This small molecule binds to this protein.
Small molecule (SMILES): CC[C@H](C)[C@H](NC(=O)[C@H](CCCCN)NC(=O)[C@@H](N)CC1=NC=NC1)C(=O)N[C@@H](CC(C)C)C(=O)N[C@@H](Cc1cnc[nH]1)C(=O)N[C@@H](CCCN=C(N)N)C(=O)N[C@@H](CC(C)C)C(=O)N[C@@H](CC(C)C)C(=O)N[C@H](C=O)CCC(N)=O

Binding-site contacts:
Ligand atom CE1 contacts residue LEU107 of chain 1.A at 3.2 Å (hydrophobic).
Ligand atom CD1 contacts residue LYS115 of chain 1.A at 3.9 Å.
Ligand atom CD2 contacts residue LYS115 of chain 1.A at 3.6 Å.
Ligand atom CD1 contacts residue LEU264 of chain 1.A at 3.5 Å (hydrophobic).
Ligand atom CD2 contacts residue LEU107 of chain 1.A at 3.7 Å (hydrophobic).
Ligand atom CD contacts residue LEU107 of chain 1.A at 3.9 Å (hydrophobic).
Ligand atom CA contacts residue GLU267 of chain 1.A at 3.8 Å.
Ligand atom CG contacts residue LEU114 of chain 1.A at 3.9 Å (hydrophobic).
Ligand atom CB contacts residue GLU267 of chain 1.A at 3.7 Å.
Ligand atom CD1 contacts residue GLU267 of chain 1.A at 3.4 Å.
Ligand atom ND1 contacts residue VAL111 of chain 1.A at 3.8 Å.
Ligand atom CB contacts residue THR93 of chain 1.A at 3.9 Å.
Ligand atom CD2 contacts residue LEU114 of chain 1.A at 3.5 Å (hydrophobic).
Ligand atom CD2 contacts residue THR93 of chain 1.A at 3.7 Å.
Ligand atom O contacts residue GLU267 of chain 1.A at 3.8 Å.
Ligand atom CA contacts residue GLU267 of chain 1.A at 3.1 Å.
Ligand atom CG contacts residue GLU267 of chain 1.A at 3.9 Å.
Ligand atom CG1 contacts residue GLU267 of chain 1.A at 3.5 Å.
Ligand atom O contacts residue LYS97 of chain 1.A at 3.4 Å (salt-bridge).
Ligand atom CD2 contacts residue GLN110 of chain 1.A at 3.4 Å.
Ligand atom CB contacts residue LEU107 of chain 1.A at 3.8 Å (hydrophobic).
Ligand atom C contacts residue LYS97 of chain 1.A at 3.5 Å.
Ligand atom N contacts residue GLU267 of chain 1.A at 3.2 Å (salt-bridge).
Ligand atom O contacts residue LYS97 of chain 1.A at 2.7 Å (salt-bridge).
Ligand atom NE2 contacts residue LEU107 of chain 1.A at 3.1 Å.
Ligand atom OE1 contacts residue LEU107 of chain 1.A at 2.9 Å.
Ligand atom C contacts residue GLU267 of chain 1.A at 3.4 Å.
Ligand atom CB contacts residue VAL111 of chain 1.A at 3.4 Å (hydrophobic).
Ligand atom CD1 contacts residue VAL111 of chain 1.A at 3.5 Å (hydrophobic).
Ligand atom N contacts residue GLU267 of chain 1.A at 3.1 Å (salt-bridge).
Ligand atom CG contacts residue THR93 of chain 1.A at 3.7 Å.
Ligand atom CG contacts residue VAL111 of chain 1.A at 3.5 Å (hydrophobic).
Ligand atom N contacts residue GLU267 of chain 1.A at 3.0 Å (salt-bridge).
Ligand atom CD1 contacts residue LEU114 of chain 1.A at 3.7 Å (hydrophobic).
Ligand atom NE2 contacts residue LYS115 of chain 1.A at 2.9 Å (salt-bridge).
Ligand atom CB contacts residue GLU267 of chain 1.A at 3.8 Å.
Ligand atom CA contacts residue LYS97 of chain 1.A at 3.3 Å.
Ligand atom O contacts residue THR93 of chain 1.A at 3.9 Å.
Ligand atom CD2 contacts residue GLU267 of chain 1.A at 3.8 Å.
Ligand atom CB contacts residue GLU267 of chain 1.A at 3.8 Å.

Sequence of chain 1.A:
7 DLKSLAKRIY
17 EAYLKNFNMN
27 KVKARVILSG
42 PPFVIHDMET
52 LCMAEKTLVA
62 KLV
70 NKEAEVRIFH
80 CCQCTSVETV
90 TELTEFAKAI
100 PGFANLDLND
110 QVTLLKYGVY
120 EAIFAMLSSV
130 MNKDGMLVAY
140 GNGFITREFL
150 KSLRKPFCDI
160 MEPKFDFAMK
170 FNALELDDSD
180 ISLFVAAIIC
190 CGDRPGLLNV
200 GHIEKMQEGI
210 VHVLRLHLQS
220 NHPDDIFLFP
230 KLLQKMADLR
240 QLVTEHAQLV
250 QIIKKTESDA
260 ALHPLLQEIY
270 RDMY